The protein below binds the small molecule below.
Small molecule (SMILES): CSCC[C@H](NC(=O)[C@@H]1CCCN1C(=O)[C@H](CC(C)C)NC(=O)[C@H](CC(C)C)NC(=O)[C@H](CCCCN)NC(=O)[C@H](C)NC(=O)[C@H](CCCCN)NC(=O)[C@@H](N)CCCN=C(N)N)C(=O)N[C@@H](CCC(=O)O)C(=O)N[C@@H](CCC(=O)O)C(=O)N[C@@H](C)C(=O)N[C@@H](CC(C)C)C(=O)N[C@@H](CC(C)C)C(=O)N1CCC[C@H]1C=O

Sequence of chain 4.B:
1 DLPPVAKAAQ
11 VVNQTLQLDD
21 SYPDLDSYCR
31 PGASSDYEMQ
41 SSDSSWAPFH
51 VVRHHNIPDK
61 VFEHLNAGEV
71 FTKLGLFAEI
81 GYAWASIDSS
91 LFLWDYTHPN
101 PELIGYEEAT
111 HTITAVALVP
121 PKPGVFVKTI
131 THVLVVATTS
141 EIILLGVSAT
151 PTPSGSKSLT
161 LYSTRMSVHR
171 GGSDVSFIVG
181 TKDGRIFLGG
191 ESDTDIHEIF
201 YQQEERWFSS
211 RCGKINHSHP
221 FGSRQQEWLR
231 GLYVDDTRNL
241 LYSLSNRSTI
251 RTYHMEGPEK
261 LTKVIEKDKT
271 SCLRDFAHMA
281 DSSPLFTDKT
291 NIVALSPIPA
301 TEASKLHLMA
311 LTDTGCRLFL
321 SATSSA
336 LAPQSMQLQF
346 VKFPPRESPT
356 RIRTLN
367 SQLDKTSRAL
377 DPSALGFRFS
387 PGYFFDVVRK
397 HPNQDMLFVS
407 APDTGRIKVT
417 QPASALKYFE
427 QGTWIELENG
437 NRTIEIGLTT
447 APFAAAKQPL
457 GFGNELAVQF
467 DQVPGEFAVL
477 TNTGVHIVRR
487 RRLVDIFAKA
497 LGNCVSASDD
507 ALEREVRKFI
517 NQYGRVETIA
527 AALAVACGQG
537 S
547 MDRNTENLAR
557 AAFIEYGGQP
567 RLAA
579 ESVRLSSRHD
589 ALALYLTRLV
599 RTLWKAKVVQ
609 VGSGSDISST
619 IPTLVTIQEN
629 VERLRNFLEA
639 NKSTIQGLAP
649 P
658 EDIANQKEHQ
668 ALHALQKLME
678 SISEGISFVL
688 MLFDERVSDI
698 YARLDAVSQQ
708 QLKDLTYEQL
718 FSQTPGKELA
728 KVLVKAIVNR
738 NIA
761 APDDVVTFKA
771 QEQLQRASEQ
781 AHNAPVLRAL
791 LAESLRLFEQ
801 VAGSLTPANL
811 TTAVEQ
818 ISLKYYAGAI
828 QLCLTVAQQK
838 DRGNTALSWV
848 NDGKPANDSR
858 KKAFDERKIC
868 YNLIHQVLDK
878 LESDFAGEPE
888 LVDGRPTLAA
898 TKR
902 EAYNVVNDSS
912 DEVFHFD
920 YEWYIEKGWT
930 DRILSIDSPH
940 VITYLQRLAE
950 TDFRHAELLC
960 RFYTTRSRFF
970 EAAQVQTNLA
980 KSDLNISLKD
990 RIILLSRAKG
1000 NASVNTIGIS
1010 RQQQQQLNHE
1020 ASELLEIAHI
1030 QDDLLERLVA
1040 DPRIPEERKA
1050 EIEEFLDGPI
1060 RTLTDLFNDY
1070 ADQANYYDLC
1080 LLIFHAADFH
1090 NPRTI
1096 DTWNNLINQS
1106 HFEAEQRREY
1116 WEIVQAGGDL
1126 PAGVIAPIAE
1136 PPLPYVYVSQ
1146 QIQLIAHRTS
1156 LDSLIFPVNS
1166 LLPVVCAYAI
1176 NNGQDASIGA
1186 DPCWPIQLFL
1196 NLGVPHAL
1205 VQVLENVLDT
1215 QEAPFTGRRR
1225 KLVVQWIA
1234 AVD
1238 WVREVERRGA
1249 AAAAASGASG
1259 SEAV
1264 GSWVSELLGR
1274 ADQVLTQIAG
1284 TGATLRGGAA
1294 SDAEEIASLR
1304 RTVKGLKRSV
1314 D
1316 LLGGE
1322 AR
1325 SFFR

Binding-site contacts:
Ligand atom CD2 contacts residue PHE126 of chain 4.B at 3.3 Å (hydrophobic).
Ligand atom C contacts residue ILE130 of chain 4.B at 3.7 Å (hydrophobic).
Ligand atom CA contacts residue LEU161 of chain 4.B at 3.2 Å (hydrophobic).
Ligand atom CA contacts residue VAL127 of chain 4.B at 3.6 Å (hydrophobic).
Ligand atom O contacts residue SER163 of chain 4.B at 3.6 Å (h-bond).
Ligand atom CG contacts residue TYR162 of chain 4.B at 3.1 Å (hydrophobic).
Ligand atom N contacts residue GLN203 of chain 4.B at 3.7 Å.
Ligand atom O contacts residue LEU103 of chain 4.B at 3.6 Å.
Ligand atom N contacts residue LEU161 of chain 4.B at 3.3 Å (h-bond).
Ligand atom O contacts residue LEU161 of chain 4.B at 3.3 Å (h-bond).
Ligand atom N contacts residue GLY105 of chain 4.B at 3.1 Å (h-bond).
Ligand atom O contacts residue TYR162 of chain 4.B at 3.4 Å.
Ligand atom CB contacts residue ILE104 of chain 4.B at 3.5 Å (hydrophobic).
Ligand atom CG contacts residue PHE126 of chain 4.B at 3.7 Å (hydrophobic).
Ligand atom CB contacts residue ILE130 of chain 4.B at 3.4 Å (hydrophobic).
Ligand atom C contacts residue GLN203 of chain 4.B at 2.2 Å.
Ligand atom O contacts residue ILE130 of chain 4.B at 3.5 Å.
Ligand atom O contacts residue VAL127 of chain 4.B at 2.2 Å.
Ligand atom C contacts residue TYR162 of chain 4.B at 3.5 Å (hydrophobic).
Ligand atom CA contacts residue GLN203 of chain 4.B at 3.5 Å.
Ligand atom CD1 contacts residue TYR162 of chain 4.B at 2.8 Å (hydrophobic).
Ligand atom CB contacts residue GLY105 of chain 4.B at 3.2 Å.
Ligand atom O contacts residue GLN203 of chain 4.B at 1.3 Å (h-bond).
Ligand atom CD contacts residue GLN203 of chain 4.B at 2.8 Å.
Ligand atom CA contacts residue TYR162 of chain 4.B at 3.5 Å (hydrophobic).
Ligand atom CB contacts residue VAL125 of chain 4.B at 2.6 Å (hydrophobic).
Ligand atom CA contacts residue ILE130 of chain 4.B at 3.3 Å (hydrophobic).
Ligand atom O contacts residue VAL127 of chain 4.B at 1.8 Å (h-bond).
Ligand atom O contacts residue PHE126 of chain 4.B at 2.8 Å.
Ligand atom N contacts residue VAL125 of chain 4.B at 3.5 Å (h-bond).
Ligand atom CE contacts residue ARG165 of chain 4.B at 2.8 Å.
Ligand atom SD contacts residue ARG165 of chain 4.B at 2.3 Å (salt-bridge).
Ligand atom CD1 contacts residue GLN203 of chain 4.B at 3.4 Å.
Ligand atom N contacts residue GLN203 of chain 4.B at 2.9 Å (h-bond).
Ligand atom CA contacts residue VAL125 of chain 4.B at 3.1 Å (hydrophobic).
Ligand atom CB contacts residue TYR162 of chain 4.B at 2.6 Å (hydrophobic).
Ligand atom C contacts residue VAL127 of chain 4.B at 3.0 Å (hydrophobic).
Ligand atom CA contacts residue PHE126 of chain 4.B at 3.2 Å (hydrophobic).
Ligand atom CD2 contacts residue LEU161 of chain 4.B at 3.4 Å (hydrophobic).
Ligand atom C contacts residue VAL127 of chain 4.B at 3.5 Å (hydrophobic).